A small-molecule ligand and the protein it binds are described below.
Small molecule (SMILES): CC(=O)N[C@@H]1[C@@H](O)[C@H](O)[C@@H](CO)O[C@H]1O

Binding-site contacts:
Ligand atom O5 contacts residue ASN725 of chain 1.B at 2.4 Å (h-bond).
Ligand atom C1 contacts residue ASN725 of chain 1.B at 1.4 Å.
Ligand atom O7 contacts residue ASN725 of chain 1.B at 3.2 Å (h-bond).
Ligand atom N2 contacts residue ASN725 of chain 1.B at 2.9 Å (h-bond).
Ligand atom C1 contacts residue THR727 of chain 1.B at 3.8 Å.
Ligand atom O5 contacts residue THR727 of chain 1.B at 3.4 Å (h-bond).
Ligand atom C7 contacts residue ASP714 of chain 1.B at 4.4 Å.
Ligand atom C3 contacts residue ASN725 of chain 1.B at 3.8 Å.
Ligand atom C8 contacts residue ASN725 of chain 1.B at 4.5 Å.
Ligand atom C5 contacts residue ASN725 of chain 1.B at 3.7 Å.
Ligand atom C8 contacts residue ASP714 of chain 1.B at 3.3 Å.
Ligand atom C6 contacts residue THR727 of chain 1.B at 3.8 Å.
Ligand atom C4 contacts residue ASN725 of chain 1.B at 4.2 Å.
Ligand atom C8 contacts residue PHE713 of chain 1.B at 4.4 Å (hydrophobic).
Ligand atom C5 contacts residue THR727 of chain 1.B at 3.3 Å.
Ligand atom C2 contacts residue ASN725 of chain 1.B at 2.5 Å.
Ligand atom C7 contacts residue ASN725 of chain 1.B at 3.3 Å.

Sequence of chain 1.B:
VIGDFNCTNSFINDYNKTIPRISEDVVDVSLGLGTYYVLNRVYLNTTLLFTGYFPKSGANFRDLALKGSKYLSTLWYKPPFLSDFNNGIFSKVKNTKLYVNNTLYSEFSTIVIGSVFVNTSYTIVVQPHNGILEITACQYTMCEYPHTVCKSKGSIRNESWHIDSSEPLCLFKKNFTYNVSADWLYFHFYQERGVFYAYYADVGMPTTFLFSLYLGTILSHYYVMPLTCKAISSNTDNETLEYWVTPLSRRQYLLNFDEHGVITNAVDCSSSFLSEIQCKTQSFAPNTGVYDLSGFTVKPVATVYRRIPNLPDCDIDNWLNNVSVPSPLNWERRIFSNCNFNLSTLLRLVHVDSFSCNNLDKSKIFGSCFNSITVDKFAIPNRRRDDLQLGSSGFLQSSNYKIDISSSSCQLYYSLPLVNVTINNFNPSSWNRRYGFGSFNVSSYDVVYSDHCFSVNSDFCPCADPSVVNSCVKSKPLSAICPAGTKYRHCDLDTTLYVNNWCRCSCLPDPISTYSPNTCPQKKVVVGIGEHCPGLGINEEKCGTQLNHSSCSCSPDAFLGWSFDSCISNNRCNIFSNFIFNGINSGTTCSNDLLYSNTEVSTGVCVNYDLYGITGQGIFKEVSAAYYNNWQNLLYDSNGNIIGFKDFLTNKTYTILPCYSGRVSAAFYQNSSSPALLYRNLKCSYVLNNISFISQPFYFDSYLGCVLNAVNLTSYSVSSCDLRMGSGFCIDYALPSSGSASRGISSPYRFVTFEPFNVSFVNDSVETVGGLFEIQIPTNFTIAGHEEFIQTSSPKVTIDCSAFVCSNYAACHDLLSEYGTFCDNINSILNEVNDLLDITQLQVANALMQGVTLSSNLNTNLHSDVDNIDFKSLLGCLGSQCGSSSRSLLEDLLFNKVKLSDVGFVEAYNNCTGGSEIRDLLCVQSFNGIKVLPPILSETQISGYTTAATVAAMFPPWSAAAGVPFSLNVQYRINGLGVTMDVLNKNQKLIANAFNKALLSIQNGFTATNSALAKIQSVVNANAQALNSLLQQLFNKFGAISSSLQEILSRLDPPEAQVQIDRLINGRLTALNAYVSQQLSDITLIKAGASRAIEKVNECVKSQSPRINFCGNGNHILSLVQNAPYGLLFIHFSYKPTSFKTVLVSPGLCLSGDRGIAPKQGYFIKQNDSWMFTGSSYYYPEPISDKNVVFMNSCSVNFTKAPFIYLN